Binding-site contacts:
Ligand atom C6 contacts residue SER346 of chain 1.A at 3.3 Å.
Ligand atom O2B contacts residue ARG348 of chain 1.A at 2.8 Å (salt-bridge).
Ligand atom O1B contacts residue MN1 of chain 1.F at 2.2 Å.
Ligand atom O3' contacts residue ARG207 of chain 1.A at 2.7 Å (salt-bridge).
Ligand atom PA contacts residue MN1 of chain 1.F at 3.4 Å.
Ligand atom O2B contacts residue TRP347 of chain 1.A at 3.4 Å (h-bond).
Ligand atom O4' contacts residue ASP204 of chain 1.A at 2.6 Å (salt-bridge).
Ligand atom N3 contacts residue PHE66 of chain 1.A at 2.9 Å (h-bond).
Ligand atom C2' contacts residue ASP239 of chain 1.A at 3.4 Å.
Ligand atom C4 contacts residue TRP65 of chain 1.A at 3.3 Å (hydrophobic).
Ligand atom O6' contacts residue ASP204 of chain 1.A at 2.7 Å (salt-bridge).
Ligand atom O3A contacts residue TRP347 of chain 1.A at 3.3 Å (h-bond).
Ligand atom O1A contacts residue TYR88 of chain 1.A at 2.6 Å (h-bond).
Ligand atom C3' contacts residue ASP239 of chain 1.A at 3.0 Å.
Ligand atom O6' contacts residue HIS200 of chain 1.A at 3.4 Å (h-bond).
Ligand atom O2A contacts residue MN1 of chain 1.F at 2.2 Å.
Ligand atom O3' contacts residue GLY273 of chain 1.A at 3.3 Å.
Ligand atom N2' contacts residue ASN272 of chain 1.A at 3.5 Å (h-bond).
Ligand atom O4' contacts residue ARG207 of chain 1.A at 3.0 Å (salt-bridge).
Ligand atom O5' contacts residue ARG348 of chain 1.A at 3.2 Å (salt-bridge).
Ligand atom O1A contacts residue SER346 of chain 1.A at 2.6 Å (h-bond).
Ligand atom O2 contacts residue PHE66 of chain 1.A at 3.0 Å (h-bond).
Ligand atom O3B contacts residue ALA240 of chain 1.A at 3.0 Å (h-bond).
Ligand atom N2' contacts residue ASP239 of chain 1.A at 2.7 Å (salt-bridge).
Ligand atom O3' contacts residue ASP239 of chain 1.A at 2.9 Å (salt-bridge).
Ligand atom C5 contacts residue TRP65 of chain 1.A at 3.5 Å (hydrophobic).
Ligand atom O2B contacts residue SER345 of chain 1.A at 2.9 Å (h-bond).
Ligand atom O7' contacts residue ASN272 of chain 1.A at 3.2 Å (h-bond).
Ligand atom C6' contacts residue TRP347 of chain 1.A at 3.3 Å (hydrophobic).
Ligand atom C7' contacts residue ASN272 of chain 1.A at 3.1 Å.
Ligand atom C5 contacts residue SER346 of chain 1.A at 3.3 Å.
Ligand atom PB contacts residue MN1 of chain 1.F at 3.3 Å.
Ligand atom O4B contacts residue PHE203 of chain 1.A at 3.3 Å.
Ligand atom O1B contacts residue SER340 of chain 1.A at 3.3 Å (h-bond).
Ligand atom O1B contacts residue ASN338 of chain 1.A at 3.2 Å (h-bond).
Ligand atom C2B contacts residue GLN64 of chain 1.A at 3.2 Å.
Ligand atom O5B contacts residue SER346 of chain 1.A at 3.1 Å (h-bond).
Ligand atom O2A contacts residue ASP241 of chain 1.A at 3.1 Å (salt-bridge).
Ligand atom O2' contacts residue TYR237 of chain 1.A at 3.4 Å (h-bond).
Ligand atom O2' contacts residue GLN64 of chain 1.A at 2.6 Å (h-bond).

Sequence of chain 1.A:
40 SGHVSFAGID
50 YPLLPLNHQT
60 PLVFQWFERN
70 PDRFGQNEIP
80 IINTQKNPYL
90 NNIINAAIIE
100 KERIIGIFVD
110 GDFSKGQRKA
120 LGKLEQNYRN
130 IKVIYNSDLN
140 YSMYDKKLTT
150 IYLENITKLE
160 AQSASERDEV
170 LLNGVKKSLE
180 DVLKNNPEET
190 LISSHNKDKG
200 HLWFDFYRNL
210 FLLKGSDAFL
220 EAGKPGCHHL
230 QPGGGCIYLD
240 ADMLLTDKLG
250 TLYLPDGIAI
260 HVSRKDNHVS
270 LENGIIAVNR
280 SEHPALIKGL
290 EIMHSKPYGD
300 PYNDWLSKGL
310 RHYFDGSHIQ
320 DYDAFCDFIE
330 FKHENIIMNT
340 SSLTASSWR

This small molecule binds to this protein.
Small molecule (SMILES): CC(=O)N[C@H]1[C@@H](O[P](=O)(O)O[P](=O)(O)OC[C@H]2O[C@@H](n3ccc(=O)[nH]c3=O)[C@H](O)[C@@H]2O)O[C@H](CO)[C@@H](O)[C@@H]1O